Binding-site contacts:
Ligand atom C7 contacts residue VAL95 of chain 1.E at 3.9 Å (hydrophobic).
Ligand atom C22 contacts residue ASN89 of chain 1.E at 3.7 Å.
Ligand atom C6 contacts residue PHE98 of chain 1.E at 3.5 Å (hydrophobic).
Ligand atom C7 contacts residue ARG94 of chain 1.E at 3.8 Å.
Ligand atom O3 contacts residue VAL36 of chain 1.E at 3.4 Å.
Ligand atom C17 contacts residue VAL36 of chain 1.E at 3.5 Å (hydrophobic).
Ligand atom C28 contacts residue LEU41 of chain 1.E at 3.8 Å (hydrophobic).
Ligand atom O1 contacts residue ASN89 of chain 1.E at 2.9 Å (h-bond).
Ligand atom C26 contacts residue PRO35 of chain 1.E at 3.2 Å (hydrophobic).
Ligand atom C14 contacts residue LEU41 of chain 1.E at 3.8 Å (hydrophobic).
Ligand atom N4 contacts residue VAL36 of chain 1.E at 3.2 Å.
Ligand atom C25 contacts residue LEU41 of chain 1.E at 3.9 Å (hydrophobic).
Ligand atom C22 contacts residue ILE43 of chain 1.E at 3.9 Å (hydrophobic).
Ligand atom C22 contacts residue VAL95 of chain 1.E at 3.9 Å (hydrophobic).
Ligand atom N5 contacts residue VAL95 of chain 1.E at 3.9 Å.
Ligand atom C27 contacts residue PRO31 of chain 1.E at 3.8 Å (hydrophobic).
Ligand atom C19 contacts residue VAL36 of chain 1.E at 3.8 Å (hydrophobic).
Ligand atom C15 contacts residue LEU41 of chain 1.E at 3.6 Å (hydrophobic).
Ligand atom O1 contacts residue TYR46 of chain 1.E at 3.7 Å.
Ligand atom O1 contacts residue VAL95 of chain 1.E at 3.5 Å.
Ligand atom C21 contacts residue LEU41 of chain 1.E at 3.7 Å (hydrophobic).
Ligand atom C23 contacts residue VAL95 of chain 1.E at 3.6 Å (hydrophobic).
Ligand atom C19 contacts residue VAL95 of chain 1.E at 3.7 Å (hydrophobic).
Ligand atom C16 contacts residue PRO31 of chain 1.E at 3.9 Å (hydrophobic).
Ligand atom C17 contacts residue PRO31 of chain 1.E at 3.2 Å (hydrophobic).
Ligand atom C27 contacts residue GLN34 of chain 1.E at 3.5 Å.
Ligand atom N5 contacts residue ASN89 of chain 1.E at 2.9 Å (h-bond).
Ligand atom C27 contacts residue PRO35 of chain 1.E at 3.4 Å (hydrophobic).
Ligand atom O3 contacts residue LEU41 of chain 1.E at 3.9 Å.
Ligand atom O2 contacts residue LEU40 of chain 1.E at 3.7 Å.
Ligand atom C5 contacts residue PHE98 of chain 1.E at 3.9 Å (hydrophobic).
Ligand atom C18 contacts residue VAL36 of chain 1.E at 3.4 Å (hydrophobic).
Ligand atom C15 contacts residue PRO31 of chain 1.E at 3.8 Å (hydrophobic).
Ligand atom C6 contacts residue ARG94 of chain 1.E at 3.6 Å.
Ligand atom O3 contacts residue ASP37 of chain 1.E at 2.9 Å (salt-bridge).
Ligand atom C20 contacts residue VAL95 of chain 1.E at 3.7 Å (hydrophobic).
Ligand atom C23 contacts residue ASN89 of chain 1.E at 3.6 Å.
Ligand atom O3 contacts residue PRO35 of chain 1.E at 3.8 Å.
Ligand atom C24 contacts residue LEU41 of chain 1.E at 3.6 Å (hydrophobic).
Ligand atom C21 contacts residue VAL95 of chain 1.E at 3.8 Å (hydrophobic).

This protein binds this small molecule.
Small molecule (SMILES): CCS(=O)(=O)Nc1cc(-c2cn(C)c3c(=O)[nH]ccc23)cc2c1ccn2C(C)(c1ccccn1)c1ccccn1

Sequence of chain 1.E:
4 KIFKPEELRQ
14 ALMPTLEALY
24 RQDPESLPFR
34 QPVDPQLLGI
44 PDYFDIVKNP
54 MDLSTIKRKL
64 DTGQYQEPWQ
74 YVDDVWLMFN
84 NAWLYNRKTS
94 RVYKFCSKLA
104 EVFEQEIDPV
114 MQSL